Sequence of chain 1.C:
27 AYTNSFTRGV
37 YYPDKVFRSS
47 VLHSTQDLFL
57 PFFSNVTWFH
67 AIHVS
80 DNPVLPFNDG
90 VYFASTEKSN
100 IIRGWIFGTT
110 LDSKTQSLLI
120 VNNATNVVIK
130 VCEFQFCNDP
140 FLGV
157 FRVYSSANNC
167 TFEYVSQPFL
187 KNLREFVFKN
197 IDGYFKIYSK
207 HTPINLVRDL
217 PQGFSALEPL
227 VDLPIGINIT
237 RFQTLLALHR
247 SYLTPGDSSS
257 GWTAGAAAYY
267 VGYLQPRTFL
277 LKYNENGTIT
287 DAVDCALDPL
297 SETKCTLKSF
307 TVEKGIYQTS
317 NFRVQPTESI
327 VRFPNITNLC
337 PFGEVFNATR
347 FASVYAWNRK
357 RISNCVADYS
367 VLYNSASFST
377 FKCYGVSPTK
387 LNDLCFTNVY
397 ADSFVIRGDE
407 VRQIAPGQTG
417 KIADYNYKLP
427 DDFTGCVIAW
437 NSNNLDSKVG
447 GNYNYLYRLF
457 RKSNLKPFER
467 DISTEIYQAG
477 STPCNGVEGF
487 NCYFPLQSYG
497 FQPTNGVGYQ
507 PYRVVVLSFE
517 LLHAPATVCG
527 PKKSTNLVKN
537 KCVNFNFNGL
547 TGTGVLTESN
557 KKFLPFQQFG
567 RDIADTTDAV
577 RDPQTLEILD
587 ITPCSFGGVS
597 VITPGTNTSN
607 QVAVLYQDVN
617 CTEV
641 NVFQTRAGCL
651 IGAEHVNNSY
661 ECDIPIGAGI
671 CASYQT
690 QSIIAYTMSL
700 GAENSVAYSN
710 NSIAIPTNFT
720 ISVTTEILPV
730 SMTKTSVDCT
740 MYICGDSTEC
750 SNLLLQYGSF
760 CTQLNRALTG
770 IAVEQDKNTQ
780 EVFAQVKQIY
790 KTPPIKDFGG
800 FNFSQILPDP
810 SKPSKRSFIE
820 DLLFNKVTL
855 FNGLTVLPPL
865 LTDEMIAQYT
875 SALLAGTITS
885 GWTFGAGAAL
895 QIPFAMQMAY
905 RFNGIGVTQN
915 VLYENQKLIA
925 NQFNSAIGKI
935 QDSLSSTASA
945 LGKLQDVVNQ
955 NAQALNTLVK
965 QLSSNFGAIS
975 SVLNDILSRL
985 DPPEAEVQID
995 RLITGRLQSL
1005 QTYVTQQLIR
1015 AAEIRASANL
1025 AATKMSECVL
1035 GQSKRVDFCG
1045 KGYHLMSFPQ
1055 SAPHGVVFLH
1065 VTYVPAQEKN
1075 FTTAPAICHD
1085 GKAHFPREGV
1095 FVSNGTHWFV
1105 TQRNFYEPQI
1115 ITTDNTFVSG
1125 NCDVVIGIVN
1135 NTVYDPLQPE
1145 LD

Binding-site contacts:
Ligand atom C4 contacts residue ASN801 of chain 1.C at 4.2 Å.
Ligand atom O5 contacts residue ASN801 of chain 1.C at 2.4 Å (h-bond).
Ligand atom C8 contacts residue ASN801 of chain 1.C at 3.9 Å.
Ligand atom O7 contacts residue ASN801 of chain 1.C at 3.4 Å (h-bond).
Ligand atom C2 contacts residue ASN801 of chain 1.C at 2.5 Å.
Ligand atom N2 contacts residue ASN801 of chain 1.C at 2.9 Å (h-bond).
Ligand atom C5 contacts residue ASN801 of chain 1.C at 3.7 Å.
Ligand atom C6 contacts residue GLN804 of chain 1.C at 4.4 Å.
Ligand atom C1 contacts residue ASN801 of chain 1.C at 1.4 Å.
Ligand atom C3 contacts residue ASN801 of chain 1.C at 3.8 Å.
Ligand atom C1 contacts residue SER803 of chain 1.C at 4.3 Å.
Ligand atom C7 contacts residue ASN801 of chain 1.C at 3.3 Å.

A protein and the small-molecule ligand that binds it are described below.
Small molecule (SMILES): CC(=O)N[C@@H]1[C@@H](O)[C@H](O)[C@@H](CO)O[C@H]1O